A small-molecule ligand and the protein it binds are described below.
Small molecule (SMILES): CC(=O)N[C@@H]1[C@@H](O)[C@H](O)[C@@H](CO)O[C@@H]1O

Binding-site contacts:
Ligand atom C8 contacts residue THR81 of chain 1.B at 4.0 Å.
Ligand atom C7 contacts residue THR83 of chain 1.B at 3.7 Å.
Ligand atom C8 contacts residue NAG1 of chain 1.G at 4.0 Å.
Ligand atom O6 contacts residue ILE102 of chain 1.B at 4.2 Å.
Ligand atom C5 contacts residue ILE102 of chain 1.B at 4.4 Å (hydrophobic).
Ligand atom N2 contacts residue THR83 of chain 1.B at 3.1 Å (h-bond).
Ligand atom O1 contacts residue NAG1 of chain 1.G at 2.5 Å (h-bond).
Ligand atom O1 contacts residue THR83 of chain 1.B at 3.3 Å (h-bond).
Ligand atom C2 contacts residue THR83 of chain 1.B at 4.0 Å.
Ligand atom O4 contacts residue TYR101 of chain 1.B at 4.4 Å.
Ligand atom C7 contacts residue NAG1 of chain 1.G at 3.2 Å.
Ligand atom C5 contacts residue TYR101 of chain 1.B at 4.2 Å (hydrophobic).
Ligand atom O5 contacts residue ILE102 of chain 1.B at 4.0 Å.
Ligand atom C1 contacts residue NAG1 of chain 1.G at 2.2 Å.
Ligand atom O5 contacts residue NAG1 of chain 1.G at 2.9 Å (h-bond).
Ligand atom C3 contacts residue THR83 of chain 1.B at 4.1 Å.
Ligand atom C8 contacts residue LEU82 of chain 1.B at 3.7 Å (hydrophobic).
Ligand atom C5 contacts residue NAG1 of chain 1.G at 4.3 Å.
Ligand atom C5 contacts residue ILE105 of chain 1.B at 4.4 Å (hydrophobic).
Ligand atom C6 contacts residue ILE102 of chain 1.B at 4.2 Å (hydrophobic).
Ligand atom C2 contacts residue NAG1 of chain 1.G at 3.3 Å.
Ligand atom O1 contacts residue TYR101 of chain 1.B at 3.7 Å.
Ligand atom N2 contacts residue NAG1 of chain 1.G at 3.6 Å (h-bond).
Ligand atom C8 contacts residue THR83 of chain 1.B at 3.4 Å.
Ligand atom O6 contacts residue NAG1 of chain 1.G at 4.3 Å.
Ligand atom C1 contacts residue THR83 of chain 1.B at 4.2 Å.
Ligand atom C6 contacts residue ILE105 of chain 1.B at 3.7 Å (hydrophobic).
Ligand atom O7 contacts residue NAG1 of chain 1.G at 3.0 Å (h-bond).

Sequence of chain 1.B:
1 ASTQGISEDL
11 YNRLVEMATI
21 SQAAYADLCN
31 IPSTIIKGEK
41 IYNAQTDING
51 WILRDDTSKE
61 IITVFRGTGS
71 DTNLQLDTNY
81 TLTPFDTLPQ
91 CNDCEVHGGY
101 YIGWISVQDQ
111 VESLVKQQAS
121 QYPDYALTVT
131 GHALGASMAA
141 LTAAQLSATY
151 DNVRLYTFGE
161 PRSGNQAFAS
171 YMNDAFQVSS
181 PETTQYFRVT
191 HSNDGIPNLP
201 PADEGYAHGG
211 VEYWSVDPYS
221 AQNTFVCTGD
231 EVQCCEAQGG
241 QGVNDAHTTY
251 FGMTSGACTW